Binding-site contacts:
Ligand atom C1 contacts residue GLU79 of chain 1.A at 3.9 Å.
Ligand atom C28 contacts residue THR118 of chain 1.A at 3.8 Å.
Ligand atom N5 contacts residue ASP175 of chain 1.A at 3.4 Å (salt-bridge).
Ligand atom C12 contacts residue VAL47 of chain 1.A at 3.5 Å (hydrophobic).
Ligand atom C25 contacts residue ILE39 of chain 1.A at 3.9 Å (hydrophobic).
Ligand atom C21 contacts residue MET116 of chain 1.A at 3.9 Å (hydrophobic).
Ligand atom C24 contacts residue MET116 of chain 1.A at 3.4 Å (hydrophobic).
Ligand atom C13 contacts residue VAL47 of chain 1.A at 3.9 Å (hydrophobic).
Ligand atom C30 contacts residue LEU164 of chain 1.A at 3.8 Å (hydrophobic).
Ligand atom C23 contacts residue MET116 of chain 1.A at 3.5 Å (hydrophobic).
Ligand atom C1 contacts residue ARG75 of chain 1.A at 3.7 Å.
Ligand atom C31 contacts residue ALA60 of chain 1.A at 3.8 Å (hydrophobic).
Ligand atom O26 contacts residue GLU117 of chain 1.A at 3.8 Å.
Ligand atom O18 contacts residue LYS62 of chain 1.A at 3.0 Å (salt-bridge).
Ligand atom CL3 contacts residue GLN113 of chain 1.A at 2.7 Å.
Ligand atom C30 contacts residue ASP114 of chain 1.A at 3.1 Å.
Ligand atom N22 contacts residue MET116 of chain 1.A at 2.9 Å (h-bond).
Ligand atom C1 contacts residue ASP175 of chain 1.A at 3.8 Å.
Ligand atom O7 contacts residue ILE64 of chain 1.A at 3.7 Å.
Ligand atom N29 contacts residue ASP114 of chain 1.A at 3.6 Å (salt-bridge).
Ligand atom C10 contacts residue TYR44 of chain 1.A at 3.7 Å (hydrophobic).
Ligand atom O7 contacts residue LYS62 of chain 1.A at 3.1 Å (salt-bridge).
Ligand atom C25 contacts residue LYS122 of chain 1.A at 3.7 Å.
Ligand atom C27 contacts residue ASP119 of chain 1.A at 3.4 Å.
Ligand atom C6 contacts residue LYS62 of chain 1.A at 3.7 Å.
Ligand atom C4 contacts residue LYS62 of chain 1.A at 3.7 Å.
Ligand atom C1 contacts residue GLY177 of chain 1.A at 3.5 Å.
Ligand atom C31 contacts residue LEU164 of chain 1.A at 3.7 Å (hydrophobic).
Ligand atom N29 contacts residue MET116 of chain 1.A at 3.1 Å (h-bond).
Ligand atom N29 contacts residue ALA60 of chain 1.A at 3.6 Å.
Ligand atom C28 contacts residue MET116 of chain 1.A at 3.9 Å (hydrophobic).
Ligand atom O26 contacts residue THR118 of chain 1.A at 3.9 Å.
Ligand atom C30 contacts residue ALA60 of chain 1.A at 3.3 Å (hydrophobic).
Ligand atom C8 contacts residue ASP175 of chain 1.A at 3.6 Å.
Ligand atom O26 contacts residue LYS122 of chain 1.A at 3.3 Å (salt-bridge).
Ligand atom C4 contacts residue GLU79 of chain 1.A at 3.5 Å.
Ligand atom C3 contacts residue ILE64 of chain 1.A at 3.8 Å (hydrophobic).
Ligand atom O18 contacts residue ASP175 of chain 1.A at 3.7 Å.
Ligand atom C3 contacts residue TYR44 of chain 1.A at 3.9 Å (hydrophobic).
Ligand atom C17 contacts residue LYS62 of chain 1.A at 3.4 Å.

Sequence of chain 1.A:
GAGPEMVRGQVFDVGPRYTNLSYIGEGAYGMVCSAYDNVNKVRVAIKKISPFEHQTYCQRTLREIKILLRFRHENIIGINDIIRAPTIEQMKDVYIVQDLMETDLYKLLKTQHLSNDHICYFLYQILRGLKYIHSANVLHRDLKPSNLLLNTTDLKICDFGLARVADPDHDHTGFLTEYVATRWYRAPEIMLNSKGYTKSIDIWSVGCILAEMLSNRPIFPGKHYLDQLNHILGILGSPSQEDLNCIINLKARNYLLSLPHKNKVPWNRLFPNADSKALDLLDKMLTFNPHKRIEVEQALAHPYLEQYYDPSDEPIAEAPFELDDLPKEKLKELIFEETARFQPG

This small molecule binds to this protein.
Small molecule (SMILES): CC(C)(C)NC(=O)CN1Cc2ccc(-c3nc(NC4CCOCC4)ncc3Cl)cc2C1=O